Sequence of chain 1.G:
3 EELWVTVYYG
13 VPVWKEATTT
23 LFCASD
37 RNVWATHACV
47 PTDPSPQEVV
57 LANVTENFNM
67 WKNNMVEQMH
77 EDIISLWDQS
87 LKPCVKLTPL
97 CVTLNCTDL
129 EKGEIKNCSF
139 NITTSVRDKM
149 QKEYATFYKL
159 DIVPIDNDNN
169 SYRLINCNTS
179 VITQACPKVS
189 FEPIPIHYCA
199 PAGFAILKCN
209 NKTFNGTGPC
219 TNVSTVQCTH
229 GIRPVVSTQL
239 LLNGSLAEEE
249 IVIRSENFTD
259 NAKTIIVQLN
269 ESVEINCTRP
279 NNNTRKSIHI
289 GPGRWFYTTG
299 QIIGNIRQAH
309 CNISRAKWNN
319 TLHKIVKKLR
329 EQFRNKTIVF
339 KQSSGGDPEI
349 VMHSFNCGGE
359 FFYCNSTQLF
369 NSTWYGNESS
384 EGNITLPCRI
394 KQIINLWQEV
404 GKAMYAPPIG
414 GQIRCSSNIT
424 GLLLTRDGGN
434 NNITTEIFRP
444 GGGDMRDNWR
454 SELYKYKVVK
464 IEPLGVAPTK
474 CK

This small molecule binds to this protein.
Small molecule (SMILES): CC(=O)N[C@H]1[C@H](O[C@H]2[C@H](O)[C@@H](NC(C)=O)CO[C@@H]2CO)O[C@H](CO)[C@@H](O)[C@@H]1O

Binding-site contacts:
Ligand atom C1 contacts residue THR215 of chain 1.G at 3.8 Å.
Ligand atom C7 contacts residue ASN213 of chain 1.G at 3.2 Å.
Ligand atom C5 contacts residue ASN213 of chain 1.G at 3.8 Å.
Ligand atom C8 contacts residue GLU254 of chain 1.G at 4.5 Å.
Ligand atom C4 contacts residue ASN213 of chain 1.G at 4.5 Å.
Ligand atom O7 contacts residue ASN213 of chain 1.G at 3.1 Å (h-bond).
Ligand atom N2 contacts residue ASN213 of chain 1.G at 3.0 Å (h-bond).
Ligand atom O6 contacts residue NAG1 of chain 1.CC at 4.0 Å.
Ligand atom C8 contacts residue THR215 of chain 1.G at 3.8 Å.
Ligand atom C8 contacts residue ASN213 of chain 1.G at 3.4 Å.
Ligand atom C2 contacts residue ASN213 of chain 1.G at 2.6 Å.
Ligand atom C2 contacts residue THR215 of chain 1.G at 4.3 Å.
Ligand atom N2 contacts residue THR215 of chain 1.G at 3.5 Å.
Ligand atom C3 contacts residue THR215 of chain 1.G at 4.2 Å.
Ligand atom C3 contacts residue ASN213 of chain 1.G at 3.9 Å.
Ligand atom O3 contacts residue THR215 of chain 1.G at 4.4 Å.
Ligand atom C1 contacts residue ASN213 of chain 1.G at 1.5 Å.
Ligand atom C8 contacts residue SER253 of chain 1.G at 3.9 Å.
Ligand atom C7 contacts residue THR215 of chain 1.G at 4.1 Å.
Ligand atom O5 contacts residue ASN213 of chain 1.G at 2.5 Å (h-bond).